Sequence of chain 1.C:
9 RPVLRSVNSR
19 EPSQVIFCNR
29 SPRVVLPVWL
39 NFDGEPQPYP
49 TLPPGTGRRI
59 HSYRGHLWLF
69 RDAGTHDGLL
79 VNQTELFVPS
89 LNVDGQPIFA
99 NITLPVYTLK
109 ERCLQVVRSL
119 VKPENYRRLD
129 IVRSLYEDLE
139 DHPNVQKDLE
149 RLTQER

Binding-site contacts:
Ligand atom C23 contacts residue ILE58 of chain 1.C at 3.3 Å (hydrophobic).
Ligand atom N50 contacts residue ILE100 of chain 1.G at 3.5 Å.
Ligand atom C25 contacts residue ILE58 of chain 1.C at 3.5 Å (hydrophobic).
Ligand atom O33 contacts residue TYR61 of chain 1.C at 3.5 Å.
Ligand atom O60 contacts residue ALA90 of chain 1.G at 3.3 Å.
Ligand atom F34 contacts residue ASN94 of chain 1.G at 3.5 Å.
Ligand atom C59 contacts residue VAL38 of chain 1.G at 3.4 Å (hydrophobic).
Ligand atom C18 contacts residue HIS59 of chain 1.C at 3.3 Å.
Ligand atom C24 contacts residue ILE58 of chain 1.C at 3.6 Å (hydrophobic).
Ligand atom C24 contacts residue TYR47 of chain 1.C at 3.6 Å (hydrophobic).
Ligand atom C36 contacts residue TYR61 of chain 1.C at 3.6 Å (hydrophobic).
Ligand atom C26 contacts residue ILE58 of chain 1.C at 3.4 Å (hydrophobic).
Ligand atom C12 contacts residue TRP66 of chain 1.C at 3.5 Å (hydrophobic).
Ligand atom C13 contacts residue TRP37 of chain 1.C at 3.5 Å (hydrophobic).
Ligand atom F34 contacts residue TYR61 of chain 1.C at 3.1 Å.
Ligand atom C11 contacts residue TRP66 of chain 1.C at 3.3 Å (hydrophobic).
Ligand atom F34 contacts residue PHE93 of chain 1.G at 3.0 Å.
Ligand atom O16 contacts residue TYR47 of chain 1.C at 2.5 Å (h-bond).
Ligand atom N51 contacts residue ILE100 of chain 1.G at 3.3 Å.
Ligand atom O33 contacts residue HIS64 of chain 1.C at 3.5 Å.
Ligand atom S29 contacts residue PRO48 of chain 1.C at 3.5 Å (h-bond).
Ligand atom C58 contacts residue PHE39 of chain 1.G at 3.5 Å (hydrophobic).
Ligand atom O60 contacts residue TYR51 of chain 1.G at 2.8 Å (h-bond).
Ligand atom C55 contacts residue TYR51 of chain 1.G at 3.3 Å (hydrophobic).
Ligand atom C52 contacts residue ILE100 of chain 1.G at 3.5 Å (hydrophobic).
Ligand atom C28 contacts residue PRO48 of chain 1.C at 3.0 Å (hydrophobic).
Ligand atom O14 contacts residue SER60 of chain 1.C at 2.7 Å (h-bond).
Ligand atom C15 contacts residue TYR47 of chain 1.C at 3.3 Å (hydrophobic).
Ligand atom C6 contacts residue TYR47 of chain 1.C at 3.3 Å (hydrophobic).
Ligand atom C6 contacts residue TRP37 of chain 1.C at 3.5 Å (hydrophobic).
Ligand atom C31 contacts residue TYR61 of chain 1.C at 3.3 Å (hydrophobic).
Ligand atom O14 contacts residue HIS64 of chain 1.C at 2.8 Å (h-bond).
Ligand atom N17 contacts residue HIS59 of chain 1.C at 3.2 Å (h-bond).
Ligand atom N27 contacts residue ARG56 of chain 1.C at 3.3 Å (salt-bridge).
Ligand atom C57 contacts residue VAL59 of chain 1.G at 3.5 Å (hydrophobic).
Ligand atom N53 contacts residue ASN94 of chain 1.G at 3.2 Å (h-bond).
Ligand atom C11 contacts residue TYR47 of chain 1.C at 3.6 Å (hydrophobic).
Ligand atom N53 contacts residue PHE93 of chain 1.G at 3.5 Å.
Ligand atom N51 contacts residue ASN94 of chain 1.G at 3.0 Å (h-bond).
Ligand atom N50 contacts residue TYR51 of chain 1.G at 3.4 Å.

Sequence of chain 1.G:
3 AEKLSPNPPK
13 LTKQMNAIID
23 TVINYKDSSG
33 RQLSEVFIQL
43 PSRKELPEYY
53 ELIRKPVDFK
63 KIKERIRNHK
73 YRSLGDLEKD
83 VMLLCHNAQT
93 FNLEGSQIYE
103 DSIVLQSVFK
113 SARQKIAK

A small-molecule ligand and the protein it binds are described below.
Small molecule (SMILES): Cc1ncsc1-c1ccc(CNC(=O)[C@@H]2C[C@@H](O)CN2C(=O)[C@@H](NC(=O)C2(F)CC2)C(C)(C)C)c(OCCc2ccc(CN3CCN(c4cc(-c5ccccc5O)nnc4N)CC3)cc2)c1